Binding-site contacts:
Ligand atom C16 contacts residue PHE96 of chain 1.A at 3.8 Å (hydrophobic).
Ligand atom C1 contacts residue GLY25 of chain 1.A at 3.7 Å.
Ligand atom C1 contacts residue PHE27 of chain 1.A at 3.6 Å (hydrophobic).
Ligand atom O24 contacts residue ASP180 of chain 1.A at 3.5 Å.
Ligand atom N9 contacts residue PHE27 of chain 1.A at 3.9 Å.
Ligand atom C15 contacts residue PHE96 of chain 1.A at 3.6 Å (hydrophobic).
Ligand atom C22 contacts residue VAL30 of chain 1.A at 3.8 Å (hydrophobic).
Ligand atom C19 contacts residue LEU98 of chain 1.A at 3.6 Å (hydrophobic).
Ligand atom N9 contacts residue ASN148 of chain 1.A at 3.9 Å.
Ligand atom N25 contacts residue ASP180 of chain 1.A at 2.9 Å (salt-bridge).
Ligand atom C16 contacts residue GLU97 of chain 1.A at 3.5 Å.
Ligand atom O24 contacts residue GLU61 of chain 1.A at 3.6 Å.
Ligand atom N25 contacts residue LYS46 of chain 1.A at 3.9 Å.
Ligand atom O2 contacts residue PHE27 of chain 1.A at 3.2 Å.
Ligand atom C1 contacts residue GLY23 of chain 1.A at 3.7 Å.
Ligand atom C23 contacts residue LYS46 of chain 1.A at 3.6 Å.
Ligand atom C16 contacts residue ALA44 of chain 1.A at 3.6 Å (hydrophobic).
Ligand atom C19 contacts residue LEU99 of chain 1.A at 3.3 Å (hydrophobic).
Ligand atom S20 contacts residue LEU22 of chain 1.A at 3.6 Å.
Ligand atom N18 contacts residue LEU98 of chain 1.A at 3.6 Å.
Ligand atom C12 contacts residue VAL179 of chain 1.A at 3.9 Å (hydrophobic).
Ligand atom C7 contacts residue LEU22 of chain 1.A at 3.8 Å (hydrophobic).
Ligand atom N25 contacts residue PHE27 of chain 1.A at 3.9 Å.
Ligand atom N18 contacts residue LEU99 of chain 1.A at 2.9 Å (h-bond).
Ligand atom C21 contacts residue LEU150 of chain 1.A at 3.4 Å (hydrophobic).
Ligand atom C10 contacts residue ASP180 of chain 1.A at 3.9 Å.
Ligand atom C21 contacts residue VAL30 of chain 1.A at 4.0 Å (hydrophobic).
Ligand atom C1 contacts residue GLU24 of chain 1.A at 3.7 Å.
Ligand atom C19 contacts residue GLY100 of chain 1.A at 3.9 Å.
Ligand atom C19 contacts residue LEU22 of chain 1.A at 3.5 Å (hydrophobic).
Ligand atom C23 contacts residue ASP180 of chain 1.A at 3.8 Å.
Ligand atom O24 contacts residue LYS46 of chain 1.A at 2.8 Å (salt-bridge).
Ligand atom C8 contacts residue ASP105 of chain 1.A at 3.4 Å.
Ligand atom C22 contacts residue LEU150 of chain 1.A at 3.6 Å (hydrophobic).
Ligand atom C8 contacts residue SER102 of chain 1.A at 3.6 Å.
Ligand atom C17 contacts residue LEU150 of chain 1.A at 3.8 Å (hydrophobic).
Ligand atom C8 contacts residue GLU147 of chain 1.A at 3.8 Å.
Ligand atom N18 contacts residue ALA44 of chain 1.A at 3.5 Å.
Ligand atom S20 contacts residue LEU150 of chain 1.A at 3.6 Å.
Ligand atom C17 contacts residue ALA44 of chain 1.A at 3.4 Å (hydrophobic).

Sequence of chain 1.A:
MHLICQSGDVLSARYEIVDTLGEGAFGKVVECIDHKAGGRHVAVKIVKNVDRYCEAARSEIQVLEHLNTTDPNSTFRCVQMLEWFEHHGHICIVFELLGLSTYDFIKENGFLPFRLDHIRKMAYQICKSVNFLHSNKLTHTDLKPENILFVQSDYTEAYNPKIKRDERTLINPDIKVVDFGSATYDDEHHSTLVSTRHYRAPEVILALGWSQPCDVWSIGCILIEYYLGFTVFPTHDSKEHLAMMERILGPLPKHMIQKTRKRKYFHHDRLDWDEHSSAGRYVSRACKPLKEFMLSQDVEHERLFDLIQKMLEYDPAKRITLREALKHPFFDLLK

A small-molecule ligand and the protein it binds are described below.
Small molecule (SMILES): COC[C@@H](CC(C)C)NC1=N/C(=C\c2ccc3ncsc3c2)C(=O)N1